A small-molecule ligand and the protein it binds are described below.
Small molecule (SMILES): O=C(O)[C@H](O)CO

Sequence of chain 1.F:
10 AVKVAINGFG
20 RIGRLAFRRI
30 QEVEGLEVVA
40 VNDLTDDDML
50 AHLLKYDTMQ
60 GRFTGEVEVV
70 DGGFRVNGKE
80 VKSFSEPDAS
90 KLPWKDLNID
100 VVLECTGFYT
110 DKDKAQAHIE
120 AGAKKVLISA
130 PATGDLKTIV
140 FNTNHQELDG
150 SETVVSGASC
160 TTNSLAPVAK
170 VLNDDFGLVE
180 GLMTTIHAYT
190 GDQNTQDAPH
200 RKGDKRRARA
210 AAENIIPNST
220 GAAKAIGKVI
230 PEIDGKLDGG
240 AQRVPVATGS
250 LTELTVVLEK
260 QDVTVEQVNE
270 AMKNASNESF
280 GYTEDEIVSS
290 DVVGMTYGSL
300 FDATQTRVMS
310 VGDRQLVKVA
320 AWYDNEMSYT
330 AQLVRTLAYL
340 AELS

Binding-site contacts:
Ligand atom C3 contacts residue GLY176 of chain 1.F at 3.9 Å.
Ligand atom C3 contacts residue ASP174 of chain 1.F at 3.4 Å.
Ligand atom C1 contacts residue ASP173 of chain 1.F at 3.4 Å.
Ligand atom C2 contacts residue ASP174 of chain 1.F at 4.3 Å.
Ligand atom O2 contacts residue ASP173 of chain 1.F at 3.1 Å (salt-bridge).
Ligand atom O1 contacts residue ASP173 of chain 1.F at 3.7 Å.
Ligand atom O4 contacts residue GLY176 of chain 1.F at 3.8 Å.
Ligand atom O1 contacts residue ASP174 of chain 1.F at 3.2 Å (salt-bridge).
Ligand atom C3 contacts residue ASP173 of chain 1.F at 4.2 Å.
Ligand atom O4 contacts residue ASP174 of chain 1.F at 4.4 Å.
Ligand atom C1 contacts residue ASP174 of chain 1.F at 4.0 Å.
Ligand atom C3 contacts residue PHE175 of chain 1.F at 3.6 Å (hydrophobic).
Ligand atom O4 contacts residue GLU258 of chain 1.F at 4.4 Å.
Ligand atom O4 contacts residue PHE175 of chain 1.F at 3.2 Å (h-bond).
Ligand atom C2 contacts residue ASP173 of chain 1.F at 4.3 Å.